The small molecule below binds the protein below.
Small molecule (SMILES): C[C@@H](CC[C@@H](O[C@@H]1O[C@@H](CO[C@@H]2O[C@@H](CO)[C@@H](O)[C@H](O)[C@H]2O)[C@@H](O)[C@H](O)[C@H]1O[C@@H]1O[C@@H](CO)[C@@H](O)[C@H](O)[C@H]1O)C(C)(C)O)[C@H]1CC[C@@]2(C)[C@@H]3CC=C4[C@@H](CC[C@H](O[C@@H]5O[C@@H](CO)[C@@H](O)[C@H](O)[C@H]5O)C4(C)C)[C@]3(C)[C@@H](O)C[C@]12C

Binding-site contacts:
Ligand atom C55 contacts residue HIS96 of chain 1.A at 3.8 Å.
Ligand atom C47 contacts residue LEU153 of chain 1.A at 3.6 Å (hydrophobic).
Ligand atom O17 contacts residue GLY152 of chain 1.A at 3.6 Å.
Ligand atom O11 contacts residue HIS22 of chain 1.A at 3.1 Å (h-bond).
Ligand atom C47 contacts residue GLY152 of chain 1.A at 3.6 Å.
Ligand atom O05 contacts residue LEU197 of chain 1.A at 3.4 Å.
Ligand atom C62 contacts residue GLU273 of chain 1.A at 3.4 Å.
Ligand atom O06 contacts residue HIS96 of chain 1.A at 3.3 Å.
Ligand atom O12 contacts residue ARG190 of chain 1.A at 3.3 Å (salt-bridge).
Ligand atom C58 contacts residue GLU273 of chain 1.A at 3.8 Å.
Ligand atom O21 contacts residue SER179 of chain 1.A at 3.5 Å (h-bond).
Ligand atom O09 contacts residue TRP17 of chain 1.A at 2.9 Å (h-bond).
Ligand atom O16 contacts residue GLY152 of chain 1.A at 2.8 Å (h-bond).
Ligand atom C63 contacts residue TYR178 of chain 1.A at 3.5 Å (hydrophobic).
Ligand atom O07 contacts residue TRP17 of chain 1.A at 3.8 Å.
Ligand atom O05 contacts residue GLY193 of chain 1.A at 3.5 Å.
Ligand atom O07 contacts residue HIS96 of chain 1.A at 2.9 Å (h-bond).
Ligand atom C35 contacts residue TYR178 of chain 1.A at 3.8 Å (hydrophobic).
Ligand atom O05 contacts residue GLU194 of chain 1.A at 3.5 Å (salt-bridge).
Ligand atom C56 contacts residue ARG190 of chain 1.A at 3.8 Å.
Ligand atom O06 contacts residue LEU123 of chain 1.A at 3.7 Å.
Ligand atom C69 contacts residue ILE156 of chain 1.A at 3.8 Å (hydrophobic).
Ligand atom O12 contacts residue TYR178 of chain 1.A at 3.6 Å.
Ligand atom C44 contacts residue PHE196 of chain 1.A at 3.7 Å (hydrophobic).
Ligand atom O10 contacts residue TYR178 of chain 1.A at 3.1 Å (h-bond).
Ligand atom C56 contacts residue GLU194 of chain 1.A at 3.7 Å.
Ligand atom C62 contacts residue HIS22 of chain 1.A at 3.4 Å.
Ligand atom O01 contacts residue PHE196 of chain 1.A at 3.5 Å.
Ligand atom O16 contacts residue ILE156 of chain 1.A at 3.4 Å.
Ligand atom C61 contacts residue TYR178 of chain 1.A at 3.7 Å (hydrophobic).
Ligand atom C40 contacts residue ASP374 of chain 1.A at 3.8 Å.
Ligand atom C59 contacts residue GLU273 of chain 1.A at 3.2 Å.
Ligand atom O07 contacts residue MET92 of chain 1.A at 3.3 Å.
Ligand atom O12 contacts residue THR189 of chain 1.A at 3.5 Å.
Ligand atom C55 contacts residue TRP17 of chain 1.A at 3.8 Å (hydrophobic).
Ligand atom O02 contacts residue VAL373 of chain 1.A at 3.5 Å.
Ligand atom C37 contacts residue GLY152 of chain 1.A at 3.8 Å.
Ligand atom O09 contacts residue GLU273 of chain 1.A at 2.7 Å (salt-bridge).
Ligand atom C77 contacts residue ILE156 of chain 1.A at 3.8 Å (hydrophobic).
Ligand atom C67 contacts residue ILE156 of chain 1.A at 3.7 Å (hydrophobic).

Sequence of chain 1.A:
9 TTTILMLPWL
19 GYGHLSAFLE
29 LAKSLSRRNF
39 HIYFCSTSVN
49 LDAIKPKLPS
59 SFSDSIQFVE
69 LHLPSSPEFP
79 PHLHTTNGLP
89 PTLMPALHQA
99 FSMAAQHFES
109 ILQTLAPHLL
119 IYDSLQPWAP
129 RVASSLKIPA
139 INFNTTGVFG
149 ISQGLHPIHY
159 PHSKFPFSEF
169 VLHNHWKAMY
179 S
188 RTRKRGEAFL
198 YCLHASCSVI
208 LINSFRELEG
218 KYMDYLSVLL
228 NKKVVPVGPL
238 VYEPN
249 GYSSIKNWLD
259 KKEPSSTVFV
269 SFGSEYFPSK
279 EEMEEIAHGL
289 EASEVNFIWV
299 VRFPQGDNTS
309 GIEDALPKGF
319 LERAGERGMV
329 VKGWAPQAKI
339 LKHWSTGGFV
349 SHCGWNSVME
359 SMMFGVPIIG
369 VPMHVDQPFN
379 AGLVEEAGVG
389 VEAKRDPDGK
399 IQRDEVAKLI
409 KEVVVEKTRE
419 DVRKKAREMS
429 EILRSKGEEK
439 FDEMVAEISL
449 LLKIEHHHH